The small molecule below binds the protein below.
Small molecule (SMILES): CC(=O)N[C@@H]1[C@@H](O)[C@H](O)[C@@H](CO)O[C@H]1O

Binding-site contacts:
Ligand atom C1 contacts residue THR244 of chain 1.A at 3.7 Å.
Ligand atom C8 contacts residue GLU209 of chain 1.A at 4.3 Å.
Ligand atom C7 contacts residue THR244 of chain 1.A at 4.0 Å.
Ligand atom C3 contacts residue ASN171 of chain 1.A at 3.7 Å.
Ligand atom C2 contacts residue ASN171 of chain 1.A at 2.4 Å.
Ligand atom N2 contacts residue ASN171 of chain 1.A at 3.1 Å (h-bond).
Ligand atom C8 contacts residue PRO223 of chain 1.C at 4.5 Å (hydrophobic).
Ligand atom O5 contacts residue THR173 of chain 1.A at 3.7 Å.
Ligand atom N2 contacts residue THR244 of chain 1.A at 3.1 Å (h-bond).
Ligand atom C1 contacts residue ASN171 of chain 1.A at 1.4 Å.
Ligand atom C2 contacts residue THR244 of chain 1.A at 3.9 Å.
Ligand atom C8 contacts residue THR244 of chain 1.A at 4.3 Å.
Ligand atom C5 contacts residue THR173 of chain 1.A at 4.2 Å.
Ligand atom O7 contacts residue ASN171 of chain 1.A at 4.2 Å.
Ligand atom C8 contacts residue ALA224 of chain 1.C at 4.3 Å (hydrophobic).
Ligand atom C6 contacts residue THR173 of chain 1.A at 3.8 Å.
Ligand atom C7 contacts residue ASN171 of chain 1.A at 4.1 Å.
Ligand atom C5 contacts residue ASN171 of chain 1.A at 3.6 Å.
Ligand atom O5 contacts residue ASN171 of chain 1.A at 2.3 Å (h-bond).
Ligand atom C4 contacts residue ASN171 of chain 1.A at 4.0 Å.

Sequence of chain 1.C:
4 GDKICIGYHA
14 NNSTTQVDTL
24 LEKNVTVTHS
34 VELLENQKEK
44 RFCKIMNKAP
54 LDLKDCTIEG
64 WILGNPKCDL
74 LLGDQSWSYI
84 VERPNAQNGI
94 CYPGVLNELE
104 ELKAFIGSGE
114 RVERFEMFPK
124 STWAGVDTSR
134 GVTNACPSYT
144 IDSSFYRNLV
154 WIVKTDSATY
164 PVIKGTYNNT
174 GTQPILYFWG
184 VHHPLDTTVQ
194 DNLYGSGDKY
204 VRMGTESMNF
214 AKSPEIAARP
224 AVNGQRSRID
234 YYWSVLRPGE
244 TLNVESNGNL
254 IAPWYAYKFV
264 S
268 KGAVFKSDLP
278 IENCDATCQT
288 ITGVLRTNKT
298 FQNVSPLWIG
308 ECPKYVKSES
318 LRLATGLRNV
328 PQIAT

Sequence of chain 1.A:
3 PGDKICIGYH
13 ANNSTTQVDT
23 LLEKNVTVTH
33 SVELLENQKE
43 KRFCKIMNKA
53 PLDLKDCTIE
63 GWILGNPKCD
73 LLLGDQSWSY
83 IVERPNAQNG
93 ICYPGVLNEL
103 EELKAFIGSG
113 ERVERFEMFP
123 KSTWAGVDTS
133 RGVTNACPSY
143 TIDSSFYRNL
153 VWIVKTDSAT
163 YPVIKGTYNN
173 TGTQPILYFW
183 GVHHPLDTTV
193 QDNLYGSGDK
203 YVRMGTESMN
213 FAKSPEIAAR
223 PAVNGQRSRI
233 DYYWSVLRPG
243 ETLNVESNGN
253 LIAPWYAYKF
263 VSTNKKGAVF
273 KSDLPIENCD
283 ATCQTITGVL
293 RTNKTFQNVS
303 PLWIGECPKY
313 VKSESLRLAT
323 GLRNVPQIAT